Sequence of chain 1.A:
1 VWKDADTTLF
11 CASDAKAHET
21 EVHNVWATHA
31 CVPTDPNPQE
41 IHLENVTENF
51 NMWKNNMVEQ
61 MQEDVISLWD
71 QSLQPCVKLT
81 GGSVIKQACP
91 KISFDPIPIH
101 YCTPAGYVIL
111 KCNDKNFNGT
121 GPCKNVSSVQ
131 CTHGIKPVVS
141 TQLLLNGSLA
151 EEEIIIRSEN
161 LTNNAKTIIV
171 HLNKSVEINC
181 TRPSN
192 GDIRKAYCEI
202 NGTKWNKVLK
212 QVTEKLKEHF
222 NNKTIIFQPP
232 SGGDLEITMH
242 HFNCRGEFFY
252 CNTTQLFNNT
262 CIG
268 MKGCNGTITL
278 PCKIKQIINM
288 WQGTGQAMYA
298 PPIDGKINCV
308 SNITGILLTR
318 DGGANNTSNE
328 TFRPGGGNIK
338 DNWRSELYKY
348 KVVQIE

Binding-site contacts:
Ligand atom O6 contacts residue GLY270 of chain 1.A at 2.9 Å (h-bond).
Ligand atom O5 contacts residue ASN259 of chain 1.A at 2.4 Å (h-bond).
Ligand atom C7 contacts residue ASN259 of chain 1.A at 3.1 Å.
Ligand atom C8 contacts residue ASN259 of chain 1.A at 3.0 Å.
Ligand atom C3 contacts residue ASN259 of chain 1.A at 3.6 Å.
Ligand atom C1 contacts residue ASN259 of chain 1.A at 1.4 Å.
Ligand atom C1 contacts residue CYS262 of chain 1.A at 4.4 Å (hydrophobic).
Ligand atom O6 contacts residue MET268 of chain 1.A at 4.3 Å.
Ligand atom O5 contacts residue CYS271 of chain 1.A at 4.1 Å.
Ligand atom C4 contacts residue ASN259 of chain 1.A at 4.0 Å.
Ligand atom O6 contacts residue CYS262 of chain 1.A at 4.1 Å.
Ligand atom O5 contacts residue THR261 of chain 1.A at 3.8 Å.
Ligand atom C7 contacts residue GLN256 of chain 1.A at 4.5 Å.
Ligand atom C6 contacts residue MET268 of chain 1.A at 3.2 Å (hydrophobic).
Ligand atom C5 contacts residue MET268 of chain 1.A at 4.2 Å (hydrophobic).
Ligand atom O6 contacts residue CYS271 of chain 1.A at 3.4 Å (h-bond).
Ligand atom O7 contacts residue THR255 of chain 1.A at 3.9 Å.
Ligand atom C8 contacts residue GLN256 of chain 1.A at 3.5 Å.
Ligand atom C6 contacts residue CYS271 of chain 1.A at 3.6 Å (hydrophobic).
Ligand atom C6 contacts residue GLY270 of chain 1.A at 4.2 Å.
Ligand atom O5 contacts residue CYS262 of chain 1.A at 3.5 Å (h-bond).
Ligand atom O7 contacts residue ASN259 of chain 1.A at 4.1 Å.
Ligand atom C6 contacts residue THR261 of chain 1.A at 4.1 Å.
Ligand atom N2 contacts residue ASN259 of chain 1.A at 2.7 Å (h-bond).
Ligand atom C5 contacts residue THR261 of chain 1.A at 4.0 Å.
Ligand atom C6 contacts residue CYS262 of chain 1.A at 4.2 Å (hydrophobic).
Ligand atom C5 contacts residue CYS262 of chain 1.A at 4.5 Å (hydrophobic).
Ligand atom C2 contacts residue ASN259 of chain 1.A at 2.2 Å.
Ligand atom C5 contacts residue ASN259 of chain 1.A at 3.6 Å.
Ligand atom C1 contacts residue THR261 of chain 1.A at 3.9 Å.

This small molecule binds to this protein.
Small molecule (SMILES): CC(=O)N[C@@H]1[C@@H](O)[C@H](O)[C@@H](CO)O[C@H]1O